Sequence of chain 1.D:
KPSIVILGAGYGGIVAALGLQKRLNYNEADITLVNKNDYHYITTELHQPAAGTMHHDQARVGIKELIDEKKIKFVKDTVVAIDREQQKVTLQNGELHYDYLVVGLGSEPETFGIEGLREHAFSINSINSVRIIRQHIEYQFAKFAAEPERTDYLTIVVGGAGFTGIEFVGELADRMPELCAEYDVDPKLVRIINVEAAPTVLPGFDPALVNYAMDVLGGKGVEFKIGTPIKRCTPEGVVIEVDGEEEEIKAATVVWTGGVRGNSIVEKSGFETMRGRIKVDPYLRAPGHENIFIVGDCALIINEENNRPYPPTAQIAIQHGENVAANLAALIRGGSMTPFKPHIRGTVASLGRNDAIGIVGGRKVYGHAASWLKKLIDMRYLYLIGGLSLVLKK

The protein below binds the small molecule below.
Small molecule (SMILES): CCCCCCCc1cc(O)c2ccccc2[n+]1[O-]

Binding-site contacts:
Ligand atom O1 contacts residue GLN317 of chain 1.D at 4.0 Å.
Ligand atom C1 contacts residue GLN317 of chain 1.D at 3.9 Å.
Ligand atom C1 contacts residue FAD1 of chain 1.I at 3.8 Å.
Ligand atom C8 contacts residue ALA316 of chain 1.D at 3.9 Å (hydrophobic).
Ligand atom C13 contacts residue ILE379 of chain 1.D at 3.6 Å (hydrophobic).
Ligand atom C3 contacts residue GLN317 of chain 1.D at 3.7 Å.
Ligand atom O1 contacts residue GLY348 of chain 1.D at 4.2 Å.
Ligand atom C11 contacts residue GLN317 of chain 1.D at 3.9 Å.
Ligand atom C7 contacts residue ILE320 of chain 1.D at 3.6 Å (hydrophobic).
Ligand atom C10 contacts residue FAD1 of chain 1.I at 4.0 Å.
Ligand atom N1 contacts residue ILE379 of chain 1.D at 3.5 Å.
Ligand atom C10 contacts residue GLN317 of chain 1.D at 4.1 Å.
Ligand atom C10 contacts residue ILE379 of chain 1.D at 4.0 Å (hydrophobic).
Ligand atom C12 contacts residue ARG347 of chain 1.D at 4.0 Å.
Ligand atom C12 contacts residue GLY348 of chain 1.D at 3.9 Å.
Ligand atom C9 contacts residue FAD1 of chain 1.I at 3.6 Å.
Ligand atom N1 contacts residue GLN317 of chain 1.D at 4.0 Å.
Ligand atom C1 contacts residue THR349 of chain 1.D at 4.1 Å.
Ligand atom C2 contacts residue GLN317 of chain 1.D at 3.6 Å.
Ligand atom C17 contacts residue LEU378 of chain 1.D at 4.2 Å (hydrophobic).
Ligand atom C2 contacts residue GLY348 of chain 1.D at 3.2 Å.
Ligand atom O4 contacts residue ILE379 of chain 1.D at 3.9 Å.
Ligand atom C2 contacts residue ILE379 of chain 1.D at 4.2 Å (hydrophobic).
Ligand atom O1 contacts residue FAD1 of chain 1.I at 2.8 Å (h-bond).
Ligand atom C16 contacts residue ILE379 of chain 1.D at 3.7 Å (hydrophobic).
Ligand atom C9 contacts residue ALA316 of chain 1.D at 4.3 Å (hydrophobic).
Ligand atom C3 contacts residue ILE379 of chain 1.D at 3.9 Å (hydrophobic).
Ligand atom C17 contacts residue ARG382 of chain 1.D at 3.7 Å.
Ligand atom C17 contacts residue ILE379 of chain 1.D at 4.0 Å (hydrophobic).
Ligand atom O1 contacts residue THR349 of chain 1.D at 2.9 Å (h-bond).
Ligand atom C7 contacts residue TYR383 of chain 1.D at 4.0 Å (hydrophobic).
Ligand atom C3 contacts residue GLY348 of chain 1.D at 3.8 Å.
Ligand atom C8 contacts residue THR46 of chain 1.D at 4.1 Å.
Ligand atom C6 contacts residue ILE320 of chain 1.D at 3.7 Å (hydrophobic).
Ligand atom C13 contacts residue GLY348 of chain 1.D at 3.3 Å.
Ligand atom C15 contacts residue ILE379 of chain 1.D at 3.9 Å (hydrophobic).
Ligand atom C14 contacts residue ILE379 of chain 1.D at 4.2 Å (hydrophobic).
Ligand atom C5 contacts residue ILE379 of chain 1.D at 3.6 Å (hydrophobic).
Ligand atom C11 contacts residue GLY348 of chain 1.D at 3.4 Å.
Ligand atom C6 contacts residue ILE379 of chain 1.D at 4.0 Å (hydrophobic).